Sequence of chain 15.E:
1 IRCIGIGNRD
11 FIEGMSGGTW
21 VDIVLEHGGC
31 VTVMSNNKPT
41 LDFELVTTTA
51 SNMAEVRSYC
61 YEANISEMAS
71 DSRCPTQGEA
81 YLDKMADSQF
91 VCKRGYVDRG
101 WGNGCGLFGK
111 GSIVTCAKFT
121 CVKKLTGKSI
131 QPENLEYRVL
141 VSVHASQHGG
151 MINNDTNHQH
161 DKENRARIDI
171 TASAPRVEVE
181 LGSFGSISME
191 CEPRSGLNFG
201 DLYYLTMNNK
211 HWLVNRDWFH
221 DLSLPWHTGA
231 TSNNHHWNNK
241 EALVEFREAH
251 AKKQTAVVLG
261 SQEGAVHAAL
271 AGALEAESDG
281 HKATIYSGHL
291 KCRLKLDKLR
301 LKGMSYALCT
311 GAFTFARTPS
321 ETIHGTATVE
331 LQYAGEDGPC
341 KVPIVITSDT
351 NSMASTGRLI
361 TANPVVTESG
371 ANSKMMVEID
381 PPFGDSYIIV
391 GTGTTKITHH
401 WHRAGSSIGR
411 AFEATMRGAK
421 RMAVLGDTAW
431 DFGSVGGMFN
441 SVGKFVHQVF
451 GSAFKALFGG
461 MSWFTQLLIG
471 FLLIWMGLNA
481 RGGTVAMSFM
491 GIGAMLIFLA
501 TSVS

Binding-site contacts:
Ligand atom O5 contacts residue THR156 of chain 15.E at 3.8 Å.
Ligand atom C5 contacts residue THR156 of chain 15.E at 3.8 Å.
Ligand atom C8 contacts residue ASN157 of chain 15.E at 3.6 Å.
Ligand atom C7 contacts residue GLY150 of chain 15.E at 3.0 Å.
Ligand atom O5 contacts residue ASN157 of chain 15.E at 4.0 Å.
Ligand atom C5 contacts residue ASN154 of chain 15.E at 3.6 Å.
Ligand atom O5 contacts residue ASN154 of chain 15.E at 2.3 Å (h-bond).
Ligand atom C1 contacts residue ASN154 of chain 15.E at 1.4 Å.
Ligand atom C6 contacts residue THR156 of chain 15.E at 3.6 Å.
Ligand atom C6 contacts residue ASN157 of chain 15.E at 3.3 Å.
Ligand atom C7 contacts residue ASN154 of chain 15.E at 3.7 Å.
Ligand atom O5 contacts residue MET151 of chain 15.E at 3.9 Å.
Ligand atom C6 contacts residue THR156 of chain 15.E at 3.9 Å.
Ligand atom C3 contacts residue ASN154 of chain 15.E at 3.8 Å.
Ligand atom C6 contacts residue ASP161 of chain 15.E at 3.6 Å.
Ligand atom C4 contacts residue ASP161 of chain 15.E at 4.0 Å.
Ligand atom C5 contacts residue THR156 of chain 15.E at 3.8 Å.
Ligand atom O4 contacts residue ASP161 of chain 15.E at 4.0 Å.
Ligand atom C3 contacts residue MET151 of chain 15.E at 4.0 Å (hydrophobic).
Ligand atom C5 contacts residue ASP161 of chain 15.E at 4.5 Å.
Ligand atom O6 contacts residue HIS148 of chain 15.E at 3.8 Å.
Ligand atom C8 contacts residue GLY150 of chain 15.E at 3.7 Å.
Ligand atom C1 contacts residue GLY150 of chain 15.E at 4.0 Å.
Ligand atom O7 contacts residue HIS148 of chain 15.E at 3.6 Å (h-bond).
Ligand atom C2 contacts residue GLY150 of chain 15.E at 3.7 Å.
Ligand atom C1 contacts residue THR156 of chain 15.E at 4.0 Å.
Ligand atom C2 contacts residue ASN154 of chain 15.E at 2.4 Å.
Ligand atom O5 contacts residue THR156 of chain 15.E at 3.8 Å.
Ligand atom C1 contacts residue MET151 of chain 15.E at 4.2 Å (hydrophobic).
Ligand atom O6 contacts residue MET151 of chain 15.E at 4.3 Å.
Ligand atom N2 contacts residue ASN154 of chain 15.E at 2.9 Å (h-bond).
Ligand atom N2 contacts residue GLY150 of chain 15.E at 3.4 Å (h-bond).
Ligand atom O7 contacts residue ASN154 of chain 15.E at 4.2 Å.
Ligand atom O7 contacts residue GLY150 of chain 15.E at 2.9 Å (h-bond).
Ligand atom C2 contacts residue MET151 of chain 15.E at 4.2 Å (hydrophobic).
Ligand atom C4 contacts residue ASN154 of chain 15.E at 4.2 Å.
Ligand atom C5 contacts residue MET151 of chain 15.E at 3.9 Å (hydrophobic).
Ligand atom C4 contacts residue MET151 of chain 15.E at 3.9 Å (hydrophobic).
Ligand atom O6 contacts residue THR156 of chain 15.E at 4.4 Å.

This protein binds this small molecule.
Small molecule (SMILES): CC(=O)N[C@H]1[C@H](O[C@H]2[C@H](O)[C@@H](NC(C)=O)CO[C@@H]2CO[C@@H]2O[C@@H](C)[C@@H](O)[C@@H](O)[C@@H]2O)O[C@H](CO)[C@@H](O)[C@@H]1O